Binding-site contacts:
Ligand atom C8 contacts residue ASN648 of chain 1.A at 4.3 Å.
Ligand atom C4 contacts residue ASN648 of chain 1.A at 4.3 Å.
Ligand atom C3 contacts residue ASN648 of chain 1.A at 3.8 Å.
Ligand atom C1 contacts residue ASN648 of chain 1.A at 1.4 Å.
Ligand atom N2 contacts residue ASN648 of chain 1.A at 2.8 Å (h-bond).
Ligand atom O5 contacts residue ASN648 of chain 1.A at 2.5 Å (h-bond).
Ligand atom C5 contacts residue ASN648 of chain 1.A at 3.8 Å.
Ligand atom O7 contacts residue ASN648 of chain 1.A at 3.3 Å (h-bond).
Ligand atom C2 contacts residue ASN648 of chain 1.A at 2.5 Å.
Ligand atom C7 contacts residue ASN648 of chain 1.A at 3.2 Å.

The protein below binds the small molecule below.
Small molecule (SMILES): CC(=O)N[C@@H]1[C@@H](O)[C@H](O)[C@@H](CO)O[C@H]1O

Sequence of chain 1.A:
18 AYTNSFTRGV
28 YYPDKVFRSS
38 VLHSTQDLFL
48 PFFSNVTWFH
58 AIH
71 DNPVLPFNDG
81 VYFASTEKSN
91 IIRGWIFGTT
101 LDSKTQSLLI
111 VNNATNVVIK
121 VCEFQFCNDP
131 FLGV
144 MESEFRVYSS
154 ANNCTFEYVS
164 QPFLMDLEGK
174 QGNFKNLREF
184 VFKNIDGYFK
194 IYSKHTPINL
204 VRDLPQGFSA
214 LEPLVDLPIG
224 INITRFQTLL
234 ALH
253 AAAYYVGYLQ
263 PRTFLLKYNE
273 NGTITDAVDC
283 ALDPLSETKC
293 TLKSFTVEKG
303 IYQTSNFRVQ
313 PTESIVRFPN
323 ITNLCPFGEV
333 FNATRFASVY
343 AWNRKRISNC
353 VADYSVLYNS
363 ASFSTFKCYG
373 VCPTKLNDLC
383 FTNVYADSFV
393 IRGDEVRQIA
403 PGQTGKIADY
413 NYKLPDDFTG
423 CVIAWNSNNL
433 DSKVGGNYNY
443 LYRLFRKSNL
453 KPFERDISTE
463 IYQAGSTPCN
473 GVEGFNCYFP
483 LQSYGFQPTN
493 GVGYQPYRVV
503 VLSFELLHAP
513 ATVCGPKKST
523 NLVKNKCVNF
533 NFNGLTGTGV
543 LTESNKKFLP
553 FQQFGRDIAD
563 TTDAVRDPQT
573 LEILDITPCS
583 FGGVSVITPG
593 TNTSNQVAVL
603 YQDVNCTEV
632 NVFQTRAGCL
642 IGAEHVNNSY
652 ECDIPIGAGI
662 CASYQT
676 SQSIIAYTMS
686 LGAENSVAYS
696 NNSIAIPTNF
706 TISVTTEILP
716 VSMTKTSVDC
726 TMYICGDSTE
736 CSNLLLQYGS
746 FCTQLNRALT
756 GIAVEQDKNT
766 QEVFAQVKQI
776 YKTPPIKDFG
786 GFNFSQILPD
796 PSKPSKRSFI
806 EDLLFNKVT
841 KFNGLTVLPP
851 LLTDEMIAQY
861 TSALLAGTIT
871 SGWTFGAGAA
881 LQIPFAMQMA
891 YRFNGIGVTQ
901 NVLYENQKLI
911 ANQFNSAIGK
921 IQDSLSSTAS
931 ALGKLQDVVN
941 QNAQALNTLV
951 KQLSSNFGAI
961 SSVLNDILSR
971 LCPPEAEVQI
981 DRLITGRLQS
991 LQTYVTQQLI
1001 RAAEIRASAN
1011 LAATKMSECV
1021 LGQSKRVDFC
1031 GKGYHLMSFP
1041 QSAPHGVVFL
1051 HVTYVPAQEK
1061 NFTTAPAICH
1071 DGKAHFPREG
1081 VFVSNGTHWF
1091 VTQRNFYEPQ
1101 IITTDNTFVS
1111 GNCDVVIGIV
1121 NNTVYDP